Sequence of chain 1.C:
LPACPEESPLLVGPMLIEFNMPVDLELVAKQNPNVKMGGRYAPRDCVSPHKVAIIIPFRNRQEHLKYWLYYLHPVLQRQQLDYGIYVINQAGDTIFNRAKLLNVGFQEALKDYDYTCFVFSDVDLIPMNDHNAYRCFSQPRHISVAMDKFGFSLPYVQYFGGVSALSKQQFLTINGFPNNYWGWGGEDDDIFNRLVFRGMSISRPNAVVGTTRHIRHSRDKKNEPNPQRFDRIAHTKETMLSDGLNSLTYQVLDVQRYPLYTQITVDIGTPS

A small-molecule ligand and the protein it binds are described below.
Small molecule (SMILES): NCCCCCCO[P](=O)(O)O[P](=O)(O)OC[C@H]1O[C@@H](n2ccc(=O)[nH]c2=O)[C@H](O)[C@@H]1O

Binding-site contacts:
Ligand atom O2' contacts residue VAL138 of chain 1.C at 2.9 Å (h-bond).
Ligand atom O2A contacts residue ARG76 of chain 1.C at 3.3 Å (salt-bridge).
Ligand atom O1A contacts residue MN1 of chain 1.AA at 2.3 Å.
Ligand atom C4 contacts residue ASP235 of chain 1.C at 3.5 Å.
Ligand atom O1A contacts residue ASP139 of chain 1.C at 3.2 Å (salt-bridge).
Ligand atom C4' contacts residue ARG234 of chain 1.C at 3.5 Å.
Ligand atom O3B contacts residue HIS232 of chain 1.C at 3.3 Å (h-bond).
Ligand atom O3B contacts residue HIS229 of chain 1.C at 3.2 Å (h-bond).
Ligand atom C6 contacts residue PHE111 of chain 1.C at 3.3 Å (hydrophobic).
Ligand atom C5' contacts residue HIS232 of chain 1.C at 3.4 Å.
Ligand atom N6' contacts residue SO41 of chain 1.EA at 3.0 Å (h-bond).
Ligand atom O4 contacts residue ASP235 of chain 1.C at 3.1 Å.
Ligand atom O2A contacts residue ASP235 of chain 1.C at 3.2 Å (salt-bridge).
Ligand atom C1B contacts residue PRO72 of chain 1.C at 3.4 Å (hydrophobic).
Ligand atom PA contacts residue MN1 of chain 1.AA at 3.4 Å.
Ligand atom O2 contacts residue ARG74 of chain 1.C at 3.0 Å (salt-bridge).
Ligand atom O2' contacts residue PRO72 of chain 1.C at 2.7 Å (h-bond).
Ligand atom O2 contacts residue ARG76 of chain 1.C at 3.4 Å.
Ligand atom O3' contacts residue ASP139 of chain 1.C at 3.3 Å (salt-bridge).
Ligand atom C2B contacts residue PRO72 of chain 1.C at 3.4 Å (hydrophobic).
Ligand atom C6' contacts residue ARG234 of chain 1.C at 3.3 Å.
Ligand atom O1B contacts residue TRP199 of chain 1.C at 2.8 Å (h-bond).
Ligand atom O1B contacts residue GOL1 of chain 1.HA at 3.0 Å (h-bond).
Ligand atom O3B contacts residue LYS164 of chain 1.C at 3.0 Å (salt-bridge).
Ligand atom O3' contacts residue ASP137 of chain 1.C at 3.0 Å.
Ligand atom O3B contacts residue MN1 of chain 1.AA at 2.0 Å.
Ligand atom N1 contacts residue PHE111 of chain 1.C at 3.3 Å.
Ligand atom O3A contacts residue GOL1 of chain 1.HA at 3.1 Å (h-bond).
Ligand atom C1' contacts residue TRP199 of chain 1.C at 3.5 Å (hydrophobic).
Ligand atom PB contacts residue MN1 of chain 1.AA at 3.3 Å.
Ligand atom C3' contacts residue HIS232 of chain 1.C at 3.5 Å.
Ligand atom C5 contacts residue ASP235 of chain 1.C at 3.5 Å.
Ligand atom C4B contacts residue ASP137 of chain 1.C at 3.5 Å.
Ligand atom O3' contacts residue VAL138 of chain 1.C at 3.5 Å (h-bond).
Ligand atom O2 contacts residue PRO72 of chain 1.C at 3.5 Å (h-bond).
Ligand atom N3 contacts residue ARG74 of chain 1.C at 2.8 Å (salt-bridge).
Ligand atom O2 contacts residue PHE73 of chain 1.C at 3.2 Å.
Ligand atom O1A contacts residue ARG76 of chain 1.C at 3.0 Å (salt-bridge).
Ligand atom O2B contacts residue HIS232 of chain 1.C at 3.5 Å.
Ligand atom O1A contacts residue HIS232 of chain 1.C at 3.1 Å (h-bond).